Sequence of chain 1.A:
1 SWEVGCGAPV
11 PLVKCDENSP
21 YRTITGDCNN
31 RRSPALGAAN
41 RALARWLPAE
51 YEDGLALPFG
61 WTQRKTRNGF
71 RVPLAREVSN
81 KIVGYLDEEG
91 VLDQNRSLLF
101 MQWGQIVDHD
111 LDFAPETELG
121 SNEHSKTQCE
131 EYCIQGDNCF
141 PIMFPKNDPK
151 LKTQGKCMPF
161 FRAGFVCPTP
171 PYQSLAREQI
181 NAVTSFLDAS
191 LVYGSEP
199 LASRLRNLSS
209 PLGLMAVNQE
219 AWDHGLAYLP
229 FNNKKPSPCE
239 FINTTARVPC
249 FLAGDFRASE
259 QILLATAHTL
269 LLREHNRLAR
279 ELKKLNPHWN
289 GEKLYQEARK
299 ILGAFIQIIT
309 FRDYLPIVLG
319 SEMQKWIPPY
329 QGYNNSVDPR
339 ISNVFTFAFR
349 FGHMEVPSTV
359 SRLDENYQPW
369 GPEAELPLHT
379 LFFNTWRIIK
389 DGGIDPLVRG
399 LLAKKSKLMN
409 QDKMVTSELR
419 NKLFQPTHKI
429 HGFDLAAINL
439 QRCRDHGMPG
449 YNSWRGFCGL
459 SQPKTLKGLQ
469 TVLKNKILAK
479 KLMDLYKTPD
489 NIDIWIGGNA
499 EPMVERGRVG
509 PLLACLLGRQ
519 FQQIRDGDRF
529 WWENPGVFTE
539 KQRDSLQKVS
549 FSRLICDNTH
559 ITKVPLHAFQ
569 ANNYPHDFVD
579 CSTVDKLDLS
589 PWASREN

This small molecule binds to this protein.
Small molecule (SMILES): CC(=O)N[C@@H]1[C@@H](O)[C@H](O)[C@@H](CO)O[C@H]1O

Binding-site contacts:
Ligand atom C1 contacts residue TRP384 of chain 1.A at 4.0 Å (hydrophobic).
Ligand atom C4 contacts residue ASN241 of chain 1.A at 4.2 Å.
Ligand atom C5 contacts residue ALA244 of chain 1.A at 4.3 Å (hydrophobic).
Ligand atom O5 contacts residue ALA244 of chain 1.A at 3.5 Å.
Ligand atom O5 contacts residue TRP384 of chain 1.A at 3.9 Å.
Ligand atom C8 contacts residue ASN241 of chain 1.A at 4.2 Å.
Ligand atom C4 contacts residue TRP384 of chain 1.A at 4.3 Å (hydrophobic).
Ligand atom C1 contacts residue ALA244 of chain 1.A at 4.2 Å (hydrophobic).
Ligand atom C6 contacts residue LYS388 of chain 1.A at 4.5 Å.
Ligand atom C1 contacts residue ASN241 of chain 1.A at 1.4 Å.
Ligand atom C5 contacts residue ASN241 of chain 1.A at 3.6 Å.
Ligand atom O6 contacts residue ALA244 of chain 1.A at 3.1 Å.
Ligand atom O6 contacts residue LYS388 of chain 1.A at 3.6 Å (salt-bridge).
Ligand atom C3 contacts residue ASN241 of chain 1.A at 3.8 Å.
Ligand atom O5 contacts residue ASN241 of chain 1.A at 2.4 Å (h-bond).
Ligand atom C2 contacts residue TRP384 of chain 1.A at 3.7 Å (hydrophobic).
Ligand atom C6 contacts residue ALA244 of chain 1.A at 4.2 Å (hydrophobic).
Ligand atom N2 contacts residue TRP384 of chain 1.A at 4.3 Å.
Ligand atom C2 contacts residue ASN241 of chain 1.A at 2.4 Å.
Ligand atom C7 contacts residue TRP384 of chain 1.A at 4.0 Å (hydrophobic).
Ligand atom O7 contacts residue ASN241 of chain 1.A at 2.9 Å (h-bond).
Ligand atom N2 contacts residue ASN241 of chain 1.A at 2.9 Å (h-bond).
Ligand atom O7 contacts residue TRP384 of chain 1.A at 3.0 Å.
Ligand atom C7 contacts residue ASN241 of chain 1.A at 3.0 Å.